The protein below binds the small molecule below.
Small molecule (SMILES): CC(=O)N[C@H]1[C@H](O[C@H]2[C@H](O)[C@@H](NC(C)=O)CO[C@@H]2CO)O[C@H](CO)[C@@H](O)[C@@H]1O

Sequence of chain 1.B:
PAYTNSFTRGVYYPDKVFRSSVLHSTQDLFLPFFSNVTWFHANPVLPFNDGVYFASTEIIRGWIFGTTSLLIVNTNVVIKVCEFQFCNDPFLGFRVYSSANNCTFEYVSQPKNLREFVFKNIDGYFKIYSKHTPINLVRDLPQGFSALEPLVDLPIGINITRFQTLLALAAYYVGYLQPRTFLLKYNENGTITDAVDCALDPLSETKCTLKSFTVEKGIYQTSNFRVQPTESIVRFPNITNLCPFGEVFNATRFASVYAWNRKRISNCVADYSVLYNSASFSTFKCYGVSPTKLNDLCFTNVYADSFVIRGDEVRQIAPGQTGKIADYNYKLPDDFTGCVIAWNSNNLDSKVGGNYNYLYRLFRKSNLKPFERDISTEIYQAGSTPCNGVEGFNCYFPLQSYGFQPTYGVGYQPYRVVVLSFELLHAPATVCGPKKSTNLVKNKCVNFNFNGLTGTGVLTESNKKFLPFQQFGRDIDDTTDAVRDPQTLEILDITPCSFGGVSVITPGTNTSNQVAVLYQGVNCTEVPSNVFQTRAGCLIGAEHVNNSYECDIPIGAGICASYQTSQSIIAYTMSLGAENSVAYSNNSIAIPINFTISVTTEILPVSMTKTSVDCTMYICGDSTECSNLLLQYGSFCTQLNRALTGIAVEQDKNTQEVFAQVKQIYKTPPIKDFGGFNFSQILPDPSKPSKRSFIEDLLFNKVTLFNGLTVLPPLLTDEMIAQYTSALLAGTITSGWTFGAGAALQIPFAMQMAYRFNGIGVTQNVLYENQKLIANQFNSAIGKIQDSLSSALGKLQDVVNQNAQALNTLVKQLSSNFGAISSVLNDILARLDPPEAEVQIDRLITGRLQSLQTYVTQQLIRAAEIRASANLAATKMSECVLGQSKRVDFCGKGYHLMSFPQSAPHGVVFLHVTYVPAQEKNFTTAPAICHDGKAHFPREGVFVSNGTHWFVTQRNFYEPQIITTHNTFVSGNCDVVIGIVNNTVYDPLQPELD

Binding-site contacts:
Ligand atom O7 contacts residue ASN745 of chain 1.B at 4.3 Å.
Ligand atom O5 contacts residue GLN1099 of chain 1.B at 4.4 Å.
Ligand atom C6 contacts residue LEU950 of chain 1.B at 4.3 Å (hydrophobic).
Ligand atom O6 contacts residue GLN954 of chain 1.B at 3.7 Å.
Ligand atom C1 contacts residue ASN745 of chain 1.B at 1.4 Å.
Ligand atom C1 contacts residue GLN1099 of chain 1.B at 4.4 Å.
Ligand atom O4 contacts residue LEU950 of chain 1.B at 3.9 Å.
Ligand atom C5 contacts residue LEU950 of chain 1.B at 4.0 Å (hydrophobic).
Ligand atom O6 contacts residue THR747 of chain 1.B at 4.4 Å.
Ligand atom C5 contacts residue ASN745 of chain 1.B at 3.6 Å.
Ligand atom C3 contacts residue ASN745 of chain 1.B at 3.8 Å.
Ligand atom N2 contacts residue ASN745 of chain 1.B at 2.9 Å (h-bond).
Ligand atom C2 contacts residue ASN745 of chain 1.B at 2.5 Å.
Ligand atom C7 contacts residue ASN745 of chain 1.B at 3.8 Å.
Ligand atom C5 contacts residue GLN954 of chain 1.B at 4.5 Å.
Ligand atom C6 contacts residue GLN954 of chain 1.B at 4.1 Å.
Ligand atom C4 contacts residue LEU950 of chain 1.B at 4.5 Å (hydrophobic).
Ligand atom N2 contacts residue LEU950 of chain 1.B at 4.3 Å.
Ligand atom C4 contacts residue ASN745 of chain 1.B at 4.2 Å.
Ligand atom O5 contacts residue ASN745 of chain 1.B at 2.3 Å (h-bond).